Binding-site contacts:
Ligand atom N1 contacts residue LEU94 of chain 1.B at 2.9 Å (h-bond).
Ligand atom C12 contacts residue TYR93 of chain 1.B at 3.9 Å (hydrophobic).
Ligand atom C10 contacts residue LEU143 of chain 1.B at 3.7 Å (hydrophobic).
Ligand atom C8 contacts residue VAL75 of chain 1.B at 3.7 Å (hydrophobic).
Ligand atom C9 contacts residue TYR93 of chain 1.B at 3.8 Å (hydrophobic).
Ligand atom N1 contacts residue TYR93 of chain 1.B at 3.2 Å.
Ligand atom CL contacts residue VAL89 of chain 1.B at 3.6 Å.
Ligand atom C14 contacts residue LEU143 of chain 1.B at 3.6 Å (hydrophobic).
Ligand atom C13 contacts residue LEU143 of chain 1.B at 3.8 Å (hydrophobic).
Ligand atom N1 contacts residue LEU143 of chain 1.B at 3.9 Å.
Ligand atom C19 contacts residue ASP101 of chain 1.B at 3.6 Å.
Ligand atom C9 contacts residue ALA44 of chain 1.B at 3.9 Å (hydrophobic).
Ligand atom C9 contacts residue GLU92 of chain 1.B at 3.8 Å.
Ligand atom C9 contacts residue LEU143 of chain 1.B at 3.7 Å (hydrophobic).
Ligand atom C contacts residue ALA44 of chain 1.B at 3.7 Å (hydrophobic).
Ligand atom C12 contacts residue LEU143 of chain 1.B at 3.6 Å (hydrophobic).
Ligand atom CL contacts residue LYS46 of chain 1.B at 3.5 Å.
Ligand atom C15 contacts residue LEU94 of chain 1.B at 3.5 Å (hydrophobic).
Ligand atom C7 contacts residue ALA44 of chain 1.B at 3.7 Å (hydrophobic).
Ligand atom C2 contacts residue LYS46 of chain 1.B at 3.6 Å.
Ligand atom N contacts residue ALA44 of chain 1.B at 3.4 Å.
Ligand atom N2 contacts residue GLY97 of chain 1.B at 3.4 Å.
Ligand atom C13 contacts residue LEU94 of chain 1.B at 3.2 Å (hydrophobic).
Ligand atom C18 contacts residue SER98 of chain 1.B at 3.8 Å.
Ligand atom N contacts residue VAL75 of chain 1.B at 3.8 Å.
Ligand atom N contacts residue TYR93 of chain 1.B at 3.7 Å.
Ligand atom C8 contacts residue ALA44 of chain 1.B at 3.2 Å (hydrophobic).
Ligand atom C8 contacts residue GLU92 of chain 1.B at 3.7 Å.
Ligand atom C15 contacts residue GLY97 of chain 1.B at 3.7 Å.
Ligand atom C11 contacts residue LEU143 of chain 1.B at 3.7 Å (hydrophobic).
Ligand atom C1 contacts residue MET91 of chain 1.B at 3.7 Å (hydrophobic).
Ligand atom C2 contacts residue MET91 of chain 1.B at 3.4 Å (hydrophobic).
Ligand atom CL contacts residue MET91 of chain 1.B at 3.5 Å.
Ligand atom C13 contacts residue TYR93 of chain 1.B at 3.3 Å (hydrophobic).
Ligand atom N contacts residue GLU92 of chain 1.B at 2.8 Å (salt-bridge).
Ligand atom C contacts residue VAL31 of chain 1.B at 3.7 Å (hydrophobic).
Ligand atom C19 contacts residue SER98 of chain 1.B at 3.8 Å.
Ligand atom C3 contacts residue MET91 of chain 1.B at 3.8 Å (hydrophobic).
Ligand atom C1 contacts residue LYS46 of chain 1.B at 3.6 Å.
Ligand atom C15 contacts residue LEU143 of chain 1.B at 3.9 Å (hydrophobic).

The protein below binds the small molecule below.
Small molecule (SMILES): O=C(c1ccc(Cl)cc1)c1c[nH]c2ncc(-c3cnn(C4CCNCC4)c3)cc12

Sequence of chain 1.B:
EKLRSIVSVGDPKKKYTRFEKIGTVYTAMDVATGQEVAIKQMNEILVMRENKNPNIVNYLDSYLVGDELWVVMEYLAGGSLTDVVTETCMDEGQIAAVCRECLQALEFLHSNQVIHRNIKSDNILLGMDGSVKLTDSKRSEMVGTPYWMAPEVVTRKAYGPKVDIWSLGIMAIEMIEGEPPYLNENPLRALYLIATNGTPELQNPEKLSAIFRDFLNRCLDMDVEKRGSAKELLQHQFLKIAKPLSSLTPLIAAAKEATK